Binding-site contacts:
Ligand atom C2 contacts residue THR248 of chain 1.E at 3.3 Å.
Ligand atom C7 contacts residue ASN246 of chain 1.E at 3.7 Å.
Ligand atom N2 contacts residue THR248 of chain 1.E at 2.7 Å (h-bond).
Ligand atom O5 contacts residue ASN246 of chain 1.E at 2.4 Å (h-bond).
Ligand atom C8 contacts residue THR248 of chain 1.E at 3.8 Å.
Ligand atom C5 contacts residue ASN246 of chain 1.E at 3.6 Å.
Ligand atom O7 contacts residue ASN246 of chain 1.E at 3.9 Å.
Ligand atom C7 contacts residue THR248 of chain 1.E at 3.7 Å.
Ligand atom C3 contacts residue ASN246 of chain 1.E at 3.9 Å.
Ligand atom C8 contacts residue ASN249 of chain 1.E at 3.7 Å.
Ligand atom C7 contacts residue ASN249 of chain 1.E at 4.3 Å.
Ligand atom O3 contacts residue THR248 of chain 1.E at 3.8 Å.
Ligand atom C2 contacts residue ASN246 of chain 1.E at 2.6 Å.
Ligand atom C4 contacts residue ASN246 of chain 1.E at 4.3 Å.
Ligand atom N2 contacts residue ASN246 of chain 1.E at 3.1 Å (h-bond).
Ligand atom N2 contacts residue ASN249 of chain 1.E at 4.2 Å.
Ligand atom C3 contacts residue THR248 of chain 1.E at 4.2 Å.
Ligand atom C1 contacts residue ASN246 of chain 1.E at 1.4 Å.

Sequence of chain 1.E:
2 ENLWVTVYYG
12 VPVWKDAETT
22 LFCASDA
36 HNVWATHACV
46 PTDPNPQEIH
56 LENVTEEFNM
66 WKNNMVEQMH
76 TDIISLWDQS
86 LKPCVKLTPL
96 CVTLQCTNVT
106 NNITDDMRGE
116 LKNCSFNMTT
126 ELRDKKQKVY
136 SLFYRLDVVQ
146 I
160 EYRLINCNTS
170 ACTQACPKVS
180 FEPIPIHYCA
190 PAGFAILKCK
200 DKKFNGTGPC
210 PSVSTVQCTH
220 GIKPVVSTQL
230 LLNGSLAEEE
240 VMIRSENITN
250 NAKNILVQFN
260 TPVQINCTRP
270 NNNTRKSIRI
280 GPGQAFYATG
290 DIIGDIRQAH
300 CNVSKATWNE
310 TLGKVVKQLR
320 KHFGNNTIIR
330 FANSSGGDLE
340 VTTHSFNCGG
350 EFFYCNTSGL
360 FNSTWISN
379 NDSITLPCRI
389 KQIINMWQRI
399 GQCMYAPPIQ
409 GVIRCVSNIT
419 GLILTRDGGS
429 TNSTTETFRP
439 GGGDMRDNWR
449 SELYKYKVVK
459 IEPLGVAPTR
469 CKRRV

This small molecule binds to this protein.
Small molecule (SMILES): CC(=O)N[C@@H]1[C@@H](O)[C@H](O)[C@@H](CO)O[C@H]1O